Binding-site contacts:
Ligand atom C4 contacts residue GOL1 of chain 2.M at 4.2 Å.
Ligand atom C8 contacts residue GLU129 of chain 2.A at 3.4 Å.
Ligand atom C8 contacts residue GLY130 of chain 2.A at 3.9 Å.
Ligand atom C7 contacts residue GOL1 of chain 2.M at 4.1 Å.
Ligand atom N2 contacts residue GLU129 of chain 2.A at 4.2 Å.
Ligand atom O7 contacts residue ASN62 of chain 2.B at 3.7 Å.
Ligand atom O7 contacts residue LEU43 of chain 2.A at 3.8 Å.
Ligand atom C3 contacts residue ASN62 of chain 2.B at 3.8 Å.
Ligand atom C8 contacts residue TRP30 of chain 1.B at 4.0 Å (hydrophobic).
Ligand atom O3 contacts residue GOL1 of chain 2.M at 4.1 Å.
Ligand atom C7 contacts residue ASN62 of chain 2.B at 3.5 Å.
Ligand atom O6 contacts residue LYS128 of chain 2.A at 4.0 Å.
Ligand atom O6 contacts residue LEU28 of chain 1.B at 4.2 Å.
Ligand atom C1 contacts residue GLN7 of chain 2.B at 3.6 Å.
Ligand atom C4 contacts residue ASN62 of chain 2.B at 4.2 Å.
Ligand atom O5 contacts residue ASN62 of chain 2.B at 2.3 Å (h-bond).
Ligand atom O6 contacts residue PRO8 of chain 2.B at 3.7 Å.
Ligand atom O5 contacts residue GLN7 of chain 2.B at 2.8 Å (h-bond).
Ligand atom C5 contacts residue ASN62 of chain 2.B at 3.6 Å.
Ligand atom O7 contacts residue ALA131 of chain 2.A at 4.1 Å.
Ligand atom O3 contacts residue GLU129 of chain 2.A at 3.9 Å.
Ligand atom C6 contacts residue GLU129 of chain 2.A at 3.9 Å.
Ligand atom C1 contacts residue GOL1 of chain 2.M at 3.2 Å.
Ligand atom C5 contacts residue GLU129 of chain 2.A at 3.7 Å.
Ligand atom C3 contacts residue GOL1 of chain 2.M at 3.3 Å.
Ligand atom N2 contacts residue ASN62 of chain 2.B at 3.0 Å (h-bond).
Ligand atom C5 contacts residue GLN7 of chain 2.B at 3.8 Å.
Ligand atom C8 contacts residue VAL153 of chain 2.A at 3.9 Å (hydrophobic).
Ligand atom O6 contacts residue GLU129 of chain 2.A at 3.8 Å.
Ligand atom O7 contacts residue VAL153 of chain 2.A at 4.0 Å.
Ligand atom C7 contacts residue GLU129 of chain 2.A at 3.8 Å.
Ligand atom C2 contacts residue ASN62 of chain 2.B at 2.5 Å.
Ligand atom C1 contacts residue ASN62 of chain 2.B at 1.4 Å.
Ligand atom C6 contacts residue GLN7 of chain 2.B at 3.4 Å.
Ligand atom C2 contacts residue GOL1 of chain 2.M at 3.6 Å.
Ligand atom C8 contacts residue THR65 of chain 2.B at 3.5 Å.
Ligand atom N2 contacts residue GOL1 of chain 2.M at 3.1 Å (h-bond).
Ligand atom O6 contacts residue GLN7 of chain 2.B at 2.3 Å (h-bond).
Ligand atom C8 contacts residue ALA131 of chain 2.A at 3.8 Å (hydrophobic).
Ligand atom C8 contacts residue PRO8 of chain 2.B at 3.6 Å (hydrophobic).

This protein binds this small molecule.
Small molecule (SMILES): CC(=O)N[C@H]1[C@H](O[C@H]2[C@H](O)[C@@H](NC(C)=O)CO[C@@H]2CO)O[C@H](CO)[C@@H](O[C@@H]2O[C@H](CO[C@H]3O[C@H](CO)[C@@H](O)[C@H](O)[C@@H]3O)[C@@H](O)[C@H](O[C@H]3O[C@H](CO)[C@@H](O)[C@H](O)[C@@H]3O)[C@@H]2O)[C@@H]1O

Sequence of chain 2.B:
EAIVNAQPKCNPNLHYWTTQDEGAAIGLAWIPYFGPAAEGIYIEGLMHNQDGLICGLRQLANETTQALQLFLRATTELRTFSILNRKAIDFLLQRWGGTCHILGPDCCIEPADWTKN

Sequence of chain 1.B:
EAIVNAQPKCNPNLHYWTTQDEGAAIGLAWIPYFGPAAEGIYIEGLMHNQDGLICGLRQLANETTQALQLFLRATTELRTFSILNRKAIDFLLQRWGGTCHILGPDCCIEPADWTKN

Sequence of chain 2.A:
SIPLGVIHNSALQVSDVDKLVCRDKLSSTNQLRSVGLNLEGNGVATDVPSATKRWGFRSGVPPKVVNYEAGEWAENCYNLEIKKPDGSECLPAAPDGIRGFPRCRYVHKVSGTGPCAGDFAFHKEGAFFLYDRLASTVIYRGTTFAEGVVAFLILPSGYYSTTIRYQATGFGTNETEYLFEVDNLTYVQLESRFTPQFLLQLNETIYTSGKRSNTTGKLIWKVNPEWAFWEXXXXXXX